Sequence of chain 1.G:
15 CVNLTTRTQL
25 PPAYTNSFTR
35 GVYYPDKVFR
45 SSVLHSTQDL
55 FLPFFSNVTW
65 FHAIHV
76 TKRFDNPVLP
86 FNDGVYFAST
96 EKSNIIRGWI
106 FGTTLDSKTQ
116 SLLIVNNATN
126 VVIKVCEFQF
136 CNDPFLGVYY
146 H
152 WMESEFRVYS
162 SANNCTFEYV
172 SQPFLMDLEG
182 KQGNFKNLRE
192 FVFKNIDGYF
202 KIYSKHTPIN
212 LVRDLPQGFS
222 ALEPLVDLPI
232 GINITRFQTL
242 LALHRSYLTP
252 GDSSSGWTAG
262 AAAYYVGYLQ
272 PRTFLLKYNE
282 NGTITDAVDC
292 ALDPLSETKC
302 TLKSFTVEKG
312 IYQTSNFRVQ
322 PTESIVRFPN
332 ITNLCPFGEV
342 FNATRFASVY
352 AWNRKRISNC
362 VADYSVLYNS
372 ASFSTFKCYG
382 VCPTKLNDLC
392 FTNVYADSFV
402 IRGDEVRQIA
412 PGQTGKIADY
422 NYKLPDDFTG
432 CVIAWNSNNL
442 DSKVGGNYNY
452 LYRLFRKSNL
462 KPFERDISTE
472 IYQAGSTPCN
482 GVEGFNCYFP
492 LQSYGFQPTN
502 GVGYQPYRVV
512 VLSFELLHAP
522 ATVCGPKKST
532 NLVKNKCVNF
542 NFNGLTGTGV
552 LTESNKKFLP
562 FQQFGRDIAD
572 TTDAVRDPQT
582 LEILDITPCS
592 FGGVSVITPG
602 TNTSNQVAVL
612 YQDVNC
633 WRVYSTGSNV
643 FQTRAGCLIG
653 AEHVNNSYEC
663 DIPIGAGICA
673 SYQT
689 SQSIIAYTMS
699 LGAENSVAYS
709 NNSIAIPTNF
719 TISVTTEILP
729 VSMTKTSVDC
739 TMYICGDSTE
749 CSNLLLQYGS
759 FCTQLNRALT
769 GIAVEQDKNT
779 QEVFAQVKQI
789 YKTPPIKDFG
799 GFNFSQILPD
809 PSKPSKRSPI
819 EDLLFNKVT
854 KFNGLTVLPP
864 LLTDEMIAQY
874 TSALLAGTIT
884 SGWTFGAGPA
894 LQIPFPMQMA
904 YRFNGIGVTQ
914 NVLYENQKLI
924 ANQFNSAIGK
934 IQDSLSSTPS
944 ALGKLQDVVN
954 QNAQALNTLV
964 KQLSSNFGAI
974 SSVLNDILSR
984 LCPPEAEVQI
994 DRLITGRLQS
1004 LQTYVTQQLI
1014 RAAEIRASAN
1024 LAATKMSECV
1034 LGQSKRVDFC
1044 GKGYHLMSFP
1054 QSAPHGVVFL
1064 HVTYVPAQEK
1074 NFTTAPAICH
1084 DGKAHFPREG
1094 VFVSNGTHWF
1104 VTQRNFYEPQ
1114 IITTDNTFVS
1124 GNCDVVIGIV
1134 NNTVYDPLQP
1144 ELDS

The small molecule below binds the protein below.
Small molecule (SMILES): CC(=O)N[C@@H]1[C@@H](O)[C@H](O)[C@@H](CO)O[C@H]1O

Binding-site contacts:
Ligand atom O3 contacts residue TYR28 of chain 1.G at 4.3 Å.
Ligand atom C7 contacts residue TYR28 of chain 1.G at 3.7 Å (hydrophobic).
Ligand atom N2 contacts residue TYR28 of chain 1.G at 4.3 Å.
Ligand atom C3 contacts residue ASN61 of chain 1.G at 3.9 Å.
Ligand atom O7 contacts residue ASN61 of chain 1.G at 3.0 Å (h-bond).
Ligand atom C8 contacts residue ASN61 of chain 1.G at 4.5 Å.
Ligand atom C8 contacts residue TYR28 of chain 1.G at 3.9 Å (hydrophobic).
Ligand atom C2 contacts residue ASN61 of chain 1.G at 2.6 Å.
Ligand atom C2 contacts residue TYR28 of chain 1.G at 4.2 Å (hydrophobic).
Ligand atom C5 contacts residue ASN61 of chain 1.G at 3.8 Å.
Ligand atom O7 contacts residue TYR28 of chain 1.G at 2.9 Å.
Ligand atom N2 contacts residue ASN61 of chain 1.G at 3.0 Å (h-bond).
Ligand atom C7 contacts residue ASN61 of chain 1.G at 3.2 Å.
Ligand atom C1 contacts residue ASN61 of chain 1.G at 1.5 Å.
Ligand atom C4 contacts residue ASN61 of chain 1.G at 4.4 Å.
Ligand atom O5 contacts residue ASN61 of chain 1.G at 2.5 Å (h-bond).